Binding-site contacts:
Ligand atom C4 contacts residue ASN607 of chain 1.B at 4.2 Å.
Ligand atom O5 contacts residue ASN607 of chain 1.B at 2.3 Å (h-bond).
Ligand atom C2 contacts residue ASN607 of chain 1.B at 2.5 Å.
Ligand atom O5 contacts residue LEU610 of chain 1.B at 3.5 Å.
Ligand atom C1 contacts residue LEU610 of chain 1.B at 4.2 Å (hydrophobic).
Ligand atom C5 contacts residue ASN607 of chain 1.B at 3.6 Å.
Ligand atom C1 contacts residue ASN607 of chain 1.B at 1.4 Å.
Ligand atom O6 contacts residue LEU610 of chain 1.B at 4.2 Å.
Ligand atom C6 contacts residue LEU610 of chain 1.B at 4.3 Å (hydrophobic).
Ligand atom C5 contacts residue LEU610 of chain 1.B at 4.5 Å (hydrophobic).
Ligand atom N2 contacts residue ASN607 of chain 1.B at 2.9 Å (h-bond).
Ligand atom O7 contacts residue ASN607 of chain 1.B at 3.9 Å.
Ligand atom C3 contacts residue ASN607 of chain 1.B at 3.8 Å.
Ligand atom C7 contacts residue ASN607 of chain 1.B at 3.6 Å.

The protein below binds the small molecule below.
Small molecule (SMILES): CC(=O)N[C@H]1[C@H](O[C@H]2[C@H](O)[C@@H](NC(C)=O)CO[C@@H]2CO)O[C@H](CO)[C@@H](O)[C@@H]1O

Sequence of chain 1.B:
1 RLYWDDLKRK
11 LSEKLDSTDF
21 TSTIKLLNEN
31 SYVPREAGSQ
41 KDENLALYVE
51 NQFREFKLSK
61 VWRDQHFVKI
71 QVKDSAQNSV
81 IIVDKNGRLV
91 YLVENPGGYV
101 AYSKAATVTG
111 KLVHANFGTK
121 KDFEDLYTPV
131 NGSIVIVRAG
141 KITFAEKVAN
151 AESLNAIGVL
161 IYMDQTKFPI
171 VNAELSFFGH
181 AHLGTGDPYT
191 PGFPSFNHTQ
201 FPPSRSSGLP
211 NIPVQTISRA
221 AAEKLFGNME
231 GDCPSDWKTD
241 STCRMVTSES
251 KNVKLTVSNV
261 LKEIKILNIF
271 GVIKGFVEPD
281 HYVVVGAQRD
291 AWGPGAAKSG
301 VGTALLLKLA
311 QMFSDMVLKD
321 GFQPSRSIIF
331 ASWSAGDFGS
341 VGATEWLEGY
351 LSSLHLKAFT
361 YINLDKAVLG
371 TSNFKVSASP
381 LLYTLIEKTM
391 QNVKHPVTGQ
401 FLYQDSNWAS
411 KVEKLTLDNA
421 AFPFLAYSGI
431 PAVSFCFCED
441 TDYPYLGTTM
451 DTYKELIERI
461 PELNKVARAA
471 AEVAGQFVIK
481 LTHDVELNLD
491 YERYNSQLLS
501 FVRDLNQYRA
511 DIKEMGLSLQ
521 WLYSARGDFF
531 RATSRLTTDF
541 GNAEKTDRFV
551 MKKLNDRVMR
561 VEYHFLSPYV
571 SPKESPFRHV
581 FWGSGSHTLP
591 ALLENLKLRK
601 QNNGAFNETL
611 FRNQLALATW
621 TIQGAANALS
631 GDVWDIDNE